This protein binds this small molecule.
Small molecule (SMILES): CC[C@H]1COC(c2ccc(OCCCCCCCc3cc(C)no3)cc2)=N1

Sequence of chain 7.C:
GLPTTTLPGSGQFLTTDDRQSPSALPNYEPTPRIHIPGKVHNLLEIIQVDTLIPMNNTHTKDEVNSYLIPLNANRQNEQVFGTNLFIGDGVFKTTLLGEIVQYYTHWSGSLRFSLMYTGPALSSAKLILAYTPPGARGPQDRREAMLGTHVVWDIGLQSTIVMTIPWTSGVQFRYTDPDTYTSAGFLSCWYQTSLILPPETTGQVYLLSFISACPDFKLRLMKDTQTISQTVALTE

Sequence of chain 7.A:
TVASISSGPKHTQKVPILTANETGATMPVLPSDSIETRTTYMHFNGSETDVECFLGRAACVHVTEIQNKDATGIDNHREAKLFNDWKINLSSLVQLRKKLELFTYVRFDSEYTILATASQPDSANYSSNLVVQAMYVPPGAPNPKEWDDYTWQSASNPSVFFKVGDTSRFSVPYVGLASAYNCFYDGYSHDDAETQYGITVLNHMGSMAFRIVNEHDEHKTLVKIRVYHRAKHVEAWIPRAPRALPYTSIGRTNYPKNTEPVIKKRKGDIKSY

Binding-site contacts:
Ligand atom C4A contacts residue ASN198 of chain 7.A at 4.0 Å.
Ligand atom C4A contacts residue ILE215 of chain 7.A at 3.9 Å (hydrophobic).
Ligand atom C31 contacts residue VAL176 of chain 7.A at 3.3 Å (hydrophobic).
Ligand atom C3 contacts residue PHE186 of chain 7.A at 3.8 Å (hydrophobic).
Ligand atom O1 contacts residue PHE186 of chain 7.A at 3.7 Å.
Ligand atom C3 contacts residue PRO174 of chain 7.A at 3.8 Å (hydrophobic).
Ligand atom C4 contacts residue MET224 of chain 7.A at 4.0 Å (hydrophobic).
Ligand atom C2C contacts residue TYR152 of chain 7.A at 4.0 Å (hydrophobic).
Ligand atom C1B contacts residue MET221 of chain 7.A at 3.7 Å (hydrophobic).
Ligand atom C5 contacts residue PHE186 of chain 7.A at 3.7 Å (hydrophobic).
Ligand atom C4 contacts residue TYR152 of chain 7.A at 3.9 Å (hydrophobic).
Ligand atom C31 contacts residue ALA150 of chain 7.A at 3.8 Å (hydrophobic).
Ligand atom C4C contacts residue VAL188 of chain 7.A at 3.9 Å (hydrophobic).
Ligand atom O1B contacts residue MET221 of chain 7.A at 3.7 Å.
Ligand atom N2 contacts residue PHE186 of chain 7.A at 3.9 Å.
Ligand atom C3C contacts residue VAL188 of chain 7.A at 3.2 Å (hydrophobic).
Ligand atom C5B contacts residue LEU106 of chain 7.A at 4.0 Å (hydrophobic).
Ligand atom N3A contacts residue ASN219 of chain 7.A at 3.8 Å.
Ligand atom C5 contacts residue MET224 of chain 7.A at 4.0 Å (hydrophobic).
Ligand atom C6C contacts residue VAL191 of chain 7.A at 3.5 Å (hydrophobic).
Ligand atom C1C contacts residue MET224 of chain 7.A at 3.4 Å (hydrophobic).
Ligand atom C4A contacts residue ASN219 of chain 7.A at 3.9 Å.
Ligand atom C7C contacts residue TYR128 of chain 7.A at 3.7 Å (hydrophobic).
Ligand atom CM2 contacts residue LEU116 of chain 7.A at 3.6 Å (hydrophobic).
Ligand atom C6B contacts residue TYR197 of chain 7.A at 3.5 Å (hydrophobic).
Ligand atom C4 contacts residue PHE186 of chain 7.A at 3.5 Å (hydrophobic).
Ligand atom N2 contacts residue ALA24 of chain 7.C at 3.3 Å.
Ligand atom C31 contacts residue PRO174 of chain 7.A at 3.4 Å (hydrophobic).
Ligand atom C5C contacts residue ILE104 of chain 7.A at 4.0 Å (hydrophobic).
Ligand atom O1 contacts residue VAL188 of chain 7.A at 3.8 Å.
Ligand atom C5A contacts residue CYS199 of chain 7.A at 3.9 Å (hydrophobic).
Ligand atom C2B contacts residue MET221 of chain 7.A at 3.6 Å (hydrophobic).
Ligand atom N2 contacts residue PRO174 of chain 7.A at 3.9 Å.
Ligand atom C31 contacts residue SER175 of chain 7.A at 3.6 Å.
Ligand atom O1 contacts residue ALA24 of chain 7.C at 3.6 Å.
Ligand atom C5B contacts residue TYR197 of chain 7.A at 3.7 Å (hydrophobic).
Ligand atom C5C contacts residue TYR128 of chain 7.A at 3.6 Å (hydrophobic).
Ligand atom C2C contacts residue VAL188 of chain 7.A at 3.4 Å (hydrophobic).
Ligand atom C5 contacts residue TYR152 of chain 7.A at 3.8 Å (hydrophobic).
Ligand atom O1 contacts residue TYR152 of chain 7.A at 4.0 Å.